Binding-site contacts:
Ligand atom CB contacts residue LEU46 of chain 1.K at 3.7 Å (hydrophobic).
Ligand atom CD1 contacts residue MET135 of chain 1.K at 4.1 Å (hydrophobic).
Ligand atom CG contacts residue ILE103 of chain 1.K at 3.4 Å (hydrophobic).
Ligand atom SD contacts residue TYR53 of chain 1.K at 3.3 Å (h-bond).
Ligand atom CG1 contacts residue LYS133 of chain 1.K at 4.0 Å.
Ligand atom C contacts residue ARG132 of chain 1.K at 4.1 Å.
Ligand atom CB contacts residue ILE103 of chain 1.K at 3.6 Å (hydrophobic).
Ligand atom CD1 contacts residue ARG132 of chain 1.K at 4.0 Å.
Ligand atom O contacts residue ARG151 of chain 1.K at 3.0 Å (salt-bridge).
Ligand atom O contacts residue ASN106 of chain 1.K at 4.0 Å.
Ligand atom O contacts residue ARG132 of chain 1.K at 3.2 Å.
Ligand atom C contacts residue SER153 of chain 1.K at 3.1 Å.
Ligand atom CG contacts residue ARG132 of chain 1.K at 4.1 Å.
Ligand atom CD2 contacts residue ILE103 of chain 1.K at 3.6 Å (hydrophobic).
Ligand atom CD1 contacts residue ALA136 of chain 1.K at 3.7 Å (hydrophobic).
Ligand atom O contacts residue ASN105 of chain 1.K at 4.0 Å.
Ligand atom O contacts residue LYS104 of chain 1.K at 4.1 Å.
Ligand atom CE1 contacts residue ARG132 of chain 1.K at 4.2 Å.
Ligand atom CD1 contacts residue ARG132 of chain 1.K at 3.2 Å.
Ligand atom CD1 contacts residue LYS129 of chain 1.K at 4.1 Å.
Ligand atom O contacts residue SER153 of chain 1.K at 3.2 Å (h-bond).
Ligand atom CG1 contacts residue ARG132 of chain 1.K at 3.5 Å.
Ligand atom O contacts residue ARG132 of chain 1.K at 3.8 Å.
Ligand atom CB contacts residue PRO152 of chain 1.K at 4.0 Å (hydrophobic).
Ligand atom CB contacts residue ARG132 of chain 1.K at 4.1 Å.
Ligand atom CD1 contacts residue LEU111 of chain 1.K at 3.8 Å (hydrophobic).
Ligand atom CD1 contacts residue ARG132 of chain 1.K at 3.7 Å.
Ligand atom CE contacts residue ARG132 of chain 1.K at 3.4 Å.
Ligand atom N contacts residue ARG132 of chain 1.K at 3.9 Å.
Ligand atom CA contacts residue ARG132 of chain 1.K at 3.9 Å.
Ligand atom CE contacts residue TYR53 of chain 1.K at 3.1 Å (hydrophobic).
Ligand atom CB contacts residue ASN106 of chain 1.K at 4.1 Å.
Ligand atom O contacts residue ARG132 of chain 1.K at 3.7 Å.
Ligand atom SD contacts residue PRO152 of chain 1.K at 3.7 Å.
Ligand atom C contacts residue ARG132 of chain 1.K at 3.9 Å.
Ligand atom CE2 contacts residue ILE103 of chain 1.K at 4.2 Å (hydrophobic).
Ligand atom C contacts residue ARG151 of chain 1.K at 3.7 Å.
Ligand atom CD1 contacts residue ILE103 of chain 1.K at 3.9 Å (hydrophobic).
Ligand atom SD contacts residue MET135 of chain 1.K at 3.5 Å.
Ligand atom CD1 contacts residue LYS133 of chain 1.K at 3.6 Å.

The small molecule below binds the protein below.
Small molecule (SMILES): CC[C@H](C)[C@H](NC(=O)[C@H](CC(C)C)NC(=O)[C@H](CCC(N)=O)NC(=O)[C@H](Cc1ccc(O)cc1)NC(=O)[C@@H](NC(=O)[C@@H](N)CC(=O)O)[C@@H](C)CC)C(=O)N[C@H](C=O)CCSC

Sequence of chain 1.K:
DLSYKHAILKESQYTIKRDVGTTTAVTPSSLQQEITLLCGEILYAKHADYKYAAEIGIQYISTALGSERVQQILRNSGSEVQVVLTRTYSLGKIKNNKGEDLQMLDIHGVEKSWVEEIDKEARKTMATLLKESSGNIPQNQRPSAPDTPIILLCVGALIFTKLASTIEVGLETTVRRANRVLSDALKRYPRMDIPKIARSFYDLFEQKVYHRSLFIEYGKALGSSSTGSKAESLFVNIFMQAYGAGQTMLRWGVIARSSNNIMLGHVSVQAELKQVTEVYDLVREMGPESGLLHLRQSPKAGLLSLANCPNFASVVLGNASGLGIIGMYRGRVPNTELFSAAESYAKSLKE